This protein binds this small molecule.
Small molecule (SMILES): CC(=O)N[C@H]1[C@H](O[C@H]2[C@H](O)[C@@H](NC(C)=O)CO[C@@H]2CO[C@H]2O[C@@H](C)[C@@H](O)[C@@H](O)[C@@H]2O)O[C@H](CO)[C@@H](O)[C@@H]1O

Binding-site contacts:
Ligand atom O4 contacts residue GLY334 of chain 7.A at 4.2 Å.
Ligand atom C6 contacts residue ASN339 of chain 7.A at 4.4 Å.
Ligand atom O7 contacts residue PRO333 of chain 7.A at 3.6 Å.
Ligand atom C5 contacts residue GLY334 of chain 7.A at 4.5 Å.
Ligand atom C7 contacts residue ASN340 of chain 7.A at 4.4 Å.
Ligand atom N2 contacts residue ASN339 of chain 7.A at 2.8 Å (h-bond).
Ligand atom O5 contacts residue SER336 of chain 7.A at 4.4 Å.
Ligand atom C1 contacts residue SER336 of chain 7.A at 3.9 Å.
Ligand atom O5 contacts residue SER336 of chain 7.A at 3.4 Å.
Ligand atom C5 contacts residue ASN339 of chain 7.A at 3.6 Å.
Ligand atom C5 contacts residue PHE335 of chain 7.A at 4.2 Å (hydrophobic).
Ligand atom C6 contacts residue SER336 of chain 7.A at 3.9 Å.
Ligand atom C1 contacts residue GLY334 of chain 7.A at 4.4 Å.
Ligand atom C5 contacts residue SER336 of chain 7.A at 3.9 Å.
Ligand atom C7 contacts residue ASN339 of chain 7.A at 3.1 Å.
Ligand atom O7 contacts residue GLY334 of chain 7.A at 3.1 Å (h-bond).
Ligand atom C3 contacts residue GLY334 of chain 7.A at 4.3 Å.
Ligand atom C3 contacts residue ASN339 of chain 7.A at 3.8 Å.
Ligand atom O5 contacts residue ASN339 of chain 7.A at 2.4 Å (h-bond).
Ligand atom C7 contacts residue GLY334 of chain 7.A at 4.2 Å.
Ligand atom C4 contacts residue ASN339 of chain 7.A at 4.2 Å.
Ligand atom C2 contacts residue ASN339 of chain 7.A at 2.5 Å.
Ligand atom C6 contacts residue ASP338 of chain 7.A at 4.4 Å.
Ligand atom O7 contacts residue ASN339 of chain 7.A at 4.0 Å.
Ligand atom C6 contacts residue PHE335 of chain 7.A at 3.9 Å (hydrophobic).
Ligand atom O7 contacts residue ILE342 of chain 7.A at 4.5 Å.
Ligand atom C6 contacts residue SER336 of chain 7.A at 3.9 Å.
Ligand atom C1 contacts residue ASN339 of chain 7.A at 1.4 Å.
Ligand atom O7 contacts residue ASN340 of chain 7.A at 3.5 Å (h-bond).
Ligand atom C8 contacts residue ASN339 of chain 7.A at 3.1 Å.

Sequence of chain 7.A:
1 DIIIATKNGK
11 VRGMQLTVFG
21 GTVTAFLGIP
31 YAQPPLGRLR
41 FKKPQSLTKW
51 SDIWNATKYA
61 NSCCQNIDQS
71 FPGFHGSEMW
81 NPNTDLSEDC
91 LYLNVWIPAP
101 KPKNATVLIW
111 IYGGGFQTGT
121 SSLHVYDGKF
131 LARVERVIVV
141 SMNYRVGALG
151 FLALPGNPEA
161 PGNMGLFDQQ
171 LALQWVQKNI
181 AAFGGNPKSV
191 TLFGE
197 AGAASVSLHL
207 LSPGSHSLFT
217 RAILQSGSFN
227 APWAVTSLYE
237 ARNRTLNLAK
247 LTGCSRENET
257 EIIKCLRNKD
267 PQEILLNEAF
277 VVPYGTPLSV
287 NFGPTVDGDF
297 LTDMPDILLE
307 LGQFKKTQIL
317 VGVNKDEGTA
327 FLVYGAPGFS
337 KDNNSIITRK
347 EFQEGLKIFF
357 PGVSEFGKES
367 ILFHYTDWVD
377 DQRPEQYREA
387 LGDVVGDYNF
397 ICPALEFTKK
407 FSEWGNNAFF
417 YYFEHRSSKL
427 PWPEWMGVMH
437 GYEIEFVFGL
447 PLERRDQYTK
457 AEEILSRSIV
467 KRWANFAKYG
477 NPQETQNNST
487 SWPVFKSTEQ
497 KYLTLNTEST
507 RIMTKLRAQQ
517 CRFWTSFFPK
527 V